This protein binds this small molecule.
Small molecule (SMILES): Cc1cn([C@H]2C[C@H](O[P](=O)(O)OC[C@H]3O[C@@H](n4cnc5c(N)ncnc54)C[C@@H]3O[P](=O)(O)OC[C@H]3O[C@@H](n4cc(C)c(=O)[nH]c4=O)C[C@@H]3O)[C@@H](CO[P](=O)(O)O[C@H]3C[C@H](n4cnc5c(N)ncnc54)O[C@@H]3COP(=O)=O)O2)c(=O)[nH]c1=O

Binding-site contacts:
Ligand atom C4' contacts residue TYR100 of chain 1.B at 3.9 Å (hydrophobic).
Ligand atom N1 contacts residue SQ01 of chain 1.L at 3.9 Å.
Ligand atom C5' contacts residue SQ01 of chain 1.L at 2.7 Å.
Ligand atom C5' contacts residue TYR100 of chain 1.B at 3.9 Å (hydrophobic).
Ligand atom OP1 contacts residue SQ01 of chain 1.L at 2.4 Å (h-bond).
Ligand atom C2 contacts residue SQ01 of chain 1.L at 4.1 Å.
Ligand atom C2' contacts residue SQ01 of chain 1.L at 4.0 Å.
Ligand atom N3 contacts residue SQ01 of chain 1.L at 4.1 Å.
Ligand atom OP2 contacts residue SQ01 of chain 1.L at 2.9 Å (h-bond).
Ligand atom C1' contacts residue SQ01 of chain 1.L at 3.9 Å.
Ligand atom O4' contacts residue TYR100 of chain 1.B at 3.5 Å (h-bond).
Ligand atom P contacts residue SQ01 of chain 1.L at 1.8 Å.
Ligand atom C4' contacts residue SQ01 of chain 1.L at 3.4 Å.
Ligand atom N6 contacts residue SQ01 of chain 1.L at 3.4 Å (h-bond).
Ligand atom C5 contacts residue SQ01 of chain 1.L at 3.5 Å.
Ligand atom N9 contacts residue SQ01 of chain 1.L at 4.0 Å.
Ligand atom C6 contacts residue SQ01 of chain 1.L at 3.7 Å.
Ligand atom C4 contacts residue SQ01 of chain 1.L at 3.7 Å.
Ligand atom O5' contacts residue SQ01 of chain 1.L at 2.5 Å (h-bond).
Ligand atom O4' contacts residue SQ01 of chain 1.L at 3.0 Å (h-bond).
Ligand atom C8 contacts residue SQ01 of chain 1.L at 3.4 Å.
Ligand atom N7 contacts residue SQ01 of chain 1.L at 3.4 Å.
Ligand atom C3' contacts residue SQ01 of chain 1.L at 4.2 Å.

Sequence of chain 1.B:
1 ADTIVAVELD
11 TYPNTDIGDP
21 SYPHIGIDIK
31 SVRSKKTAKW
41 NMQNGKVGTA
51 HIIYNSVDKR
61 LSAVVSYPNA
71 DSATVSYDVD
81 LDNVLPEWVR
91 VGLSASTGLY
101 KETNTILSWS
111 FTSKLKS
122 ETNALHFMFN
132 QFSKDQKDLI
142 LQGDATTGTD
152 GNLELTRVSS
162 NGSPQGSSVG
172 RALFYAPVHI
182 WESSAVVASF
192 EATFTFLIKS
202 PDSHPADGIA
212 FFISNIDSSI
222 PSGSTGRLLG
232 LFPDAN